Sequence of chain 1.C:
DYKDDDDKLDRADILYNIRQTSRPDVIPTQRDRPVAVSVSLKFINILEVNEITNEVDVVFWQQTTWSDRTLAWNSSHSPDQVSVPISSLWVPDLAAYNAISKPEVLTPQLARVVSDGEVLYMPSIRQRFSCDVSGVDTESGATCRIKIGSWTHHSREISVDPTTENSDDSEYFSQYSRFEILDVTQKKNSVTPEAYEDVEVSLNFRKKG

Binding-site contacts:
Ligand atom C12 contacts residue TRP151 of chain 1.B at 3.7 Å (hydrophobic).
Ligand atom C22 contacts residue ARG112 of chain 1.C at 3.7 Å.
Ligand atom C23 contacts residue TRP151 of chain 1.B at 3.7 Å (hydrophobic).
Ligand atom C07 contacts residue TYR172 of chain 1.C at 3.7 Å (hydrophobic).
Ligand atom C02 contacts residue VAL191 of chain 1.B at 3.6 Å (hydrophobic).
Ligand atom C17 contacts residue TRP151 of chain 1.B at 3.4 Å (hydrophobic).
Ligand atom C06 contacts residue VAL191 of chain 1.B at 3.6 Å (hydrophobic).
Ligand atom C06 contacts residue TRP61 of chain 1.C at 3.4 Å (hydrophobic).
Ligand atom C03 contacts residue LYS147 of chain 1.B at 3.9 Å.
Ligand atom C08 contacts residue TYR172 of chain 1.C at 4.0 Å (hydrophobic).
Ligand atom C22 contacts residue MET122 of chain 1.C at 3.9 Å (hydrophobic).
Ligand atom N15 contacts residue TYR200 of chain 1.B at 3.8 Å.
Ligand atom C07 contacts residue TRP61 of chain 1.C at 3.5 Å (hydrophobic).
Ligand atom C14 contacts residue TRP151 of chain 1.B at 3.9 Å (hydrophobic).
Ligand atom C08 contacts residue VAL191 of chain 1.B at 4.0 Å (hydrophobic).
Ligand atom C01 contacts residue LYS147 of chain 1.B at 3.6 Å.
Ligand atom C19 contacts residue TYR200 of chain 1.B at 3.5 Å (hydrophobic).
Ligand atom N15 contacts residue TRP151 of chain 1.B at 3.9 Å.
Ligand atom C17 contacts residue MET122 of chain 1.C at 3.7 Å (hydrophobic).
Ligand atom C24 contacts residue MET122 of chain 1.C at 3.5 Å (hydrophobic).
Ligand atom C22 contacts residue LEU110 of chain 1.C at 3.8 Å (hydrophobic).
Ligand atom C08 contacts residue TRP61 of chain 1.C at 3.3 Å (hydrophobic).
Ligand atom O21 contacts residue ARG112 of chain 1.C at 3.9 Å.
Ligand atom C12 contacts residue TYR200 of chain 1.B at 3.8 Å (hydrophobic).
Ligand atom C07 contacts residue VAL191 of chain 1.B at 3.7 Å (hydrophobic).
Ligand atom N15 contacts residue SER150 of chain 1.B at 2.8 Å (h-bond).
Ligand atom C24 contacts residue TRP151 of chain 1.B at 3.0 Å (hydrophobic).
Ligand atom C14 contacts residue TYR200 of chain 1.B at 3.7 Å (hydrophobic).
Ligand atom N16 contacts residue TYR97 of chain 1.B at 3.8 Å.
Ligand atom N09 contacts residue VAL191 of chain 1.B at 3.4 Å.
Ligand atom C14 contacts residue SER150 of chain 1.B at 3.9 Å.
Ligand atom N15 contacts residue TYR97 of chain 1.B at 2.5 Å (h-bond).
Ligand atom C02 contacts residue LYS147 of chain 1.B at 3.1 Å.
Ligand atom C22 contacts residue LEU120 of chain 1.C at 3.7 Å (hydrophobic).
Ligand atom C17 contacts residue TYR200 of chain 1.B at 3.8 Å (hydrophobic).
Ligand atom C14 contacts residue TYR97 of chain 1.B at 3.6 Å (hydrophobic).
Ligand atom C04 contacts residue TYR97 of chain 1.B at 3.6 Å (hydrophobic).
Ligand atom N13 contacts residue TYR200 of chain 1.B at 3.8 Å.
Ligand atom N13 contacts residue TRP151 of chain 1.B at 2.9 Å (h-bond).
Ligand atom C18 contacts residue TYR200 of chain 1.B at 3.0 Å (hydrophobic).

This small molecule binds to this protein.
Small molecule (SMILES): CCCCCCCCNc1cc(-c2ccc(OC)cc2)nc(N)n1

Sequence of chain 1.B:
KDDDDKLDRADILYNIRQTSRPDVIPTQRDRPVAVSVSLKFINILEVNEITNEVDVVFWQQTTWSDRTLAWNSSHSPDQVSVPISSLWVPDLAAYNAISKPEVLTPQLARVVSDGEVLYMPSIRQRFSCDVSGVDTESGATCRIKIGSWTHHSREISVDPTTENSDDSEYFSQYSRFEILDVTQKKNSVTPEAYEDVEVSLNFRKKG